The small molecule below binds the protein below.
Small molecule (SMILES): CC(=O)N[C@@H]1[C@@H](O)[C@H](O)[C@@H](CO)O[C@H]1O

Sequence of chain 2.A:
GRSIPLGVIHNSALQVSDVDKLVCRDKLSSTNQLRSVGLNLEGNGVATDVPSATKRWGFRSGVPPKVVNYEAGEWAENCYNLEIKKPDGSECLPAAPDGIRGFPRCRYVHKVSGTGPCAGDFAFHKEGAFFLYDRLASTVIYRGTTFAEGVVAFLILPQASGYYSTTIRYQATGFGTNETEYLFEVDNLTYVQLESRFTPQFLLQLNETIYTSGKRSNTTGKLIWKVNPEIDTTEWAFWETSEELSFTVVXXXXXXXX

Binding-site contacts:
Ligand atom N2 contacts residue ASN211 of chain 2.A at 2.9 Å (h-bond).
Ligand atom C8 contacts residue ASN211 of chain 2.A at 4.4 Å.
Ligand atom C4 contacts residue ASN211 of chain 2.A at 4.2 Å.
Ligand atom C3 contacts residue ASN211 of chain 2.A at 3.8 Å.
Ligand atom O7 contacts residue ASN211 of chain 2.A at 3.3 Å (h-bond).
Ligand atom C5 contacts residue ASN211 of chain 2.A at 3.7 Å.
Ligand atom C2 contacts residue ASN211 of chain 2.A at 2.5 Å.
Ligand atom C1 contacts residue ASN211 of chain 2.A at 1.4 Å.
Ligand atom O5 contacts residue ASN211 of chain 2.A at 2.4 Å (h-bond).
Ligand atom C7 contacts residue ASN211 of chain 2.A at 3.3 Å.